Binding-site contacts:
Ligand atom C13 contacts residue ASN65 of chain 1.G at 3.5 Å.
Ligand atom F20 contacts residue LEU121 of chain 1.G at 3.3 Å.
Ligand atom C05 contacts residue PRO63 of chain 1.G at 3.4 Å (hydrophobic).
Ligand atom C30 contacts residue ARG67 of chain 1.G at 3.4 Å.
Ligand atom C24 contacts residue CYS82 of chain 1.G at 1.8 Å (hydrophobic).
Ligand atom O36 contacts residue ARG67 of chain 1.G at 2.7 Å (salt-bridge).
Ligand atom C17 contacts residue VAL119 of chain 1.G at 3.7 Å (hydrophobic).
Ligand atom O34 contacts residue ARG44 of chain 1.G at 2.9 Å (salt-bridge).
Ligand atom C05 contacts residue ASN65 of chain 1.G at 3.5 Å.
Ligand atom O01 contacts residue THR64 of chain 1.G at 3.4 Å (h-bond).
Ligand atom P33 contacts residue ARG67 of chain 1.G at 3.7 Å.
Ligand atom C21 contacts residue VAL119 of chain 1.G at 3.6 Å (hydrophobic).
Ligand atom C17 contacts residue ASN65 of chain 1.G at 3.6 Å.
Ligand atom O35 contacts residue THR54 of chain 1.G at 2.7 Å (h-bond).
Ligand atom C12 contacts residue ASN65 of chain 1.G at 3.2 Å.
Ligand atom C17 contacts residue THR64 of chain 1.G at 3.6 Å.
Ligand atom C06 contacts residue ASN65 of chain 1.G at 3.7 Å.
Ligand atom C29 contacts residue ASN65 of chain 1.G at 3.7 Å.
Ligand atom O36 contacts residue SER47 of chain 1.G at 2.6 Å (h-bond).
Ligand atom F08 contacts residue LYS30 of chain 1.G at 3.6 Å.
Ligand atom O34 contacts residue SER47 of chain 1.G at 3.0 Å (h-bond).
Ligand atom C09 contacts residue VAL26 of chain 1.G at 3.6 Å (hydrophobic).
Ligand atom C23 contacts residue CYS82 of chain 1.G at 3.0 Å (hydrophobic).
Ligand atom O35 contacts residue ARG67 of chain 1.G at 3.0 Å (salt-bridge).
Ligand atom C15 contacts residue ILE81 of chain 1.G at 3.6 Å (hydrophobic).
Ligand atom C29 contacts residue ARG67 of chain 1.G at 3.7 Å.
Ligand atom O01 contacts residue ASN65 of chain 1.G at 2.8 Å (h-bond).
Ligand atom C31 contacts residue ASN65 of chain 1.G at 3.6 Å.
Ligand atom C23 contacts residue LEU66 of chain 1.G at 3.5 Å (hydrophobic).
Ligand atom N14 contacts residue ASN65 of chain 1.G at 2.9 Å (h-bond).
Ligand atom C30 contacts residue ASN65 of chain 1.G at 3.5 Å.
Ligand atom P33 contacts residue SER46 of chain 1.G at 3.7 Å.
Ligand atom F20 contacts residue HIS120 of chain 1.G at 3.5 Å.
Ligand atom C06 contacts residue PRO63 of chain 1.G at 3.6 Å (hydrophobic).
Ligand atom C18 contacts residue VAL119 of chain 1.G at 3.5 Å (hydrophobic).
Ligand atom O35 contacts residue SER46 of chain 1.G at 2.6 Å (h-bond).
Ligand atom O32 contacts residue ARG44 of chain 1.G at 2.9 Å (salt-bridge).
Ligand atom C22 contacts residue VAL119 of chain 1.G at 3.2 Å (hydrophobic).
Ligand atom O35 contacts residue SER47 of chain 1.G at 3.7 Å.
Ligand atom P33 contacts residue SER47 of chain 1.G at 3.5 Å.

The small molecule below binds the protein below.
Small molecule (SMILES): C=CCc1cc(CNC(=O)[C@H](Cc2ccc(OP(=O)(O)O)cc2)NC(=O)Cc2ccc(F)cc2)ccc1F

Sequence of chain 1.G:
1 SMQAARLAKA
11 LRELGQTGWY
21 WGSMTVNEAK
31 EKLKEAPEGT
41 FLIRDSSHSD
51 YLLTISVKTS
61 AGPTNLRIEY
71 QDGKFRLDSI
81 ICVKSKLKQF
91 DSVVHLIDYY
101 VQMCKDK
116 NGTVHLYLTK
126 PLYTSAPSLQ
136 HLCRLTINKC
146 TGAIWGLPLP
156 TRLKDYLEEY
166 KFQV